Binding-site contacts:
Ligand atom N6 contacts residue VAL181 of chain 1.C at 4.0 Å.
Ligand atom O3' contacts residue MET67 of chain 1.C at 3.5 Å.
Ligand atom C2 contacts residue MET183 of chain 1.C at 3.6 Å (hydrophobic).
Ligand atom O4' contacts residue ARG46 of chain 1.E at 3.5 Å (salt-bridge).
Ligand atom C3' contacts residue GLU184 of chain 1.C at 3.5 Å.
Ligand atom C2' contacts residue MET183 of chain 1.C at 4.0 Å (hydrophobic).
Ligand atom C5' contacts residue HIS7 of chain 1.E at 3.4 Å.
Ligand atom O2' contacts residue ARG90 of chain 1.C at 2.9 Å (salt-bridge).
Ligand atom O3' contacts residue GLU184 of chain 1.C at 2.6 Å (salt-bridge).
Ligand atom O4' contacts residue SER93 of chain 1.C at 3.9 Å.
Ligand atom N7 contacts residue CYS94 of chain 1.C at 3.6 Å.
Ligand atom O2' contacts residue GLU184 of chain 1.C at 2.6 Å (salt-bridge).
Ligand atom C5 contacts residue GLY95 of chain 1.C at 4.0 Å.
Ligand atom N3 contacts residue GLU182 of chain 1.C at 3.6 Å.
Ligand atom N6 contacts residue GLY95 of chain 1.C at 3.6 Å.
Ligand atom O5' contacts residue PHE162 of chain 1.C at 3.4 Å.
Ligand atom C8 contacts residue CYS94 of chain 1.C at 3.8 Å (hydrophobic).
Ligand atom N6 contacts residue ILE209 of chain 1.C at 3.9 Å.
Ligand atom C4 contacts residue GLU182 of chain 1.C at 4.0 Å.
Ligand atom C4' contacts residue ARG46 of chain 1.E at 3.7 Å.
Ligand atom C2 contacts residue GLU182 of chain 1.C at 3.9 Å.
Ligand atom N7 contacts residue GLY95 of chain 1.C at 3.7 Å.
Ligand atom C5 contacts residue VAL181 of chain 1.C at 3.5 Å (hydrophobic).
Ligand atom C2 contacts residue PHE162 of chain 1.C at 3.6 Å (hydrophobic).
Ligand atom C6 contacts residue VAL181 of chain 1.C at 3.5 Å (hydrophobic).
Ligand atom O5' contacts residue HIS7 of chain 1.E at 2.6 Å (h-bond).
Ligand atom N1 contacts residue PHE162 of chain 1.C at 3.9 Å.
Ligand atom C2' contacts residue GLU184 of chain 1.C at 3.5 Å.
Ligand atom C3' contacts residue MET183 of chain 1.C at 3.9 Å (hydrophobic).
Ligand atom O2' contacts residue GLU182 of chain 1.C at 4.0 Å.
Ligand atom N3 contacts residue PHE162 of chain 1.C at 4.0 Å.
Ligand atom O2' contacts residue SER93 of chain 1.C at 4.0 Å.
Ligand atom C4 contacts residue VAL181 of chain 1.C at 3.8 Å (hydrophobic).
Ligand atom N1 contacts residue VAL181 of chain 1.C at 3.7 Å.
Ligand atom C5' contacts residue PHE162 of chain 1.C at 3.6 Å (hydrophobic).
Ligand atom N9 contacts residue SER93 of chain 1.C at 3.5 Å (h-bond).
Ligand atom C1' contacts residue SER93 of chain 1.C at 3.5 Å.
Ligand atom C8 contacts residue SER93 of chain 1.C at 3.3 Å.
Ligand atom C2 contacts residue VAL181 of chain 1.C at 3.9 Å (hydrophobic).
Ligand atom N3 contacts residue MET183 of chain 1.C at 3.5 Å.

Sequence of chain 1.E:
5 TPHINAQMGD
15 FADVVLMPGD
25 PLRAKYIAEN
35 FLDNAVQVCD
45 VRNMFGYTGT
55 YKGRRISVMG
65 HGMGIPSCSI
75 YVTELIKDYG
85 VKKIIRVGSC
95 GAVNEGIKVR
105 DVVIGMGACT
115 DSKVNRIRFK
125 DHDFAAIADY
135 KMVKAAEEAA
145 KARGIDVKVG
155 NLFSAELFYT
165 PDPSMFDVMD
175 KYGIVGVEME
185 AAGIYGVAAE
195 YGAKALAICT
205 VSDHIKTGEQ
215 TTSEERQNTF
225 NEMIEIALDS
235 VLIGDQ

Sequence of chain 1.C:
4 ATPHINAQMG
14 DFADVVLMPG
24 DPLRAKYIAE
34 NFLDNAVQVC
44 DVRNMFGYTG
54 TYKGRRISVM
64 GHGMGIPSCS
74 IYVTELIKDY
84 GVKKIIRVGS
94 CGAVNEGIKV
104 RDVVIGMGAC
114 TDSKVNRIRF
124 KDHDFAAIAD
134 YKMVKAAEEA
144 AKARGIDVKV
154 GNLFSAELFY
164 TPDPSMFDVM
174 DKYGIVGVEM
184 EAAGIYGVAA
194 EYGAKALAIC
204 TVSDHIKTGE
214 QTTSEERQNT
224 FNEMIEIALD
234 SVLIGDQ

This protein binds this small molecule.
Small molecule (SMILES): Nc1ncnc2c1ncn2[C@@H]1O[C@H](CO)[C@@H](O)[C@H]1O